The small molecule below binds the protein below.
Small molecule (SMILES): CC(=O)N[C@H]1[C@H](O[C@H]2[C@H](O)[C@@H](NC(C)=O)CO[C@@H]2CO)O[C@H](CO)[C@@H](O)[C@@H]1O

Binding-site contacts:
Ligand atom N2 contacts residue ASP136 of chain 1.A at 4.2 Å.
Ligand atom O6 contacts residue ASN135 of chain 1.A at 3.0 Å (h-bond).
Ligand atom C1 contacts residue ASN135 of chain 1.A at 1.4 Å.
Ligand atom N2 contacts residue ASN135 of chain 1.A at 3.7 Å.
Ligand atom C6 contacts residue ASN135 of chain 1.A at 3.0 Å.
Ligand atom C1 contacts residue ASP136 of chain 1.A at 3.9 Å.
Ligand atom O3 contacts residue ASN135 of chain 1.A at 3.2 Å (h-bond).
Ligand atom O7 contacts residue ASN135 of chain 1.A at 4.5 Å.
Ligand atom C2 contacts residue ASN135 of chain 1.A at 2.5 Å.
Ligand atom C3 contacts residue ASN135 of chain 1.A at 3.2 Å.
Ligand atom C5 contacts residue ASN135 of chain 1.A at 3.1 Å.
Ligand atom C4 contacts residue ASN135 of chain 1.A at 3.8 Å.
Ligand atom O5 contacts residue ASN135 of chain 1.A at 2.4 Å (h-bond).

Sequence of chain 1.A:
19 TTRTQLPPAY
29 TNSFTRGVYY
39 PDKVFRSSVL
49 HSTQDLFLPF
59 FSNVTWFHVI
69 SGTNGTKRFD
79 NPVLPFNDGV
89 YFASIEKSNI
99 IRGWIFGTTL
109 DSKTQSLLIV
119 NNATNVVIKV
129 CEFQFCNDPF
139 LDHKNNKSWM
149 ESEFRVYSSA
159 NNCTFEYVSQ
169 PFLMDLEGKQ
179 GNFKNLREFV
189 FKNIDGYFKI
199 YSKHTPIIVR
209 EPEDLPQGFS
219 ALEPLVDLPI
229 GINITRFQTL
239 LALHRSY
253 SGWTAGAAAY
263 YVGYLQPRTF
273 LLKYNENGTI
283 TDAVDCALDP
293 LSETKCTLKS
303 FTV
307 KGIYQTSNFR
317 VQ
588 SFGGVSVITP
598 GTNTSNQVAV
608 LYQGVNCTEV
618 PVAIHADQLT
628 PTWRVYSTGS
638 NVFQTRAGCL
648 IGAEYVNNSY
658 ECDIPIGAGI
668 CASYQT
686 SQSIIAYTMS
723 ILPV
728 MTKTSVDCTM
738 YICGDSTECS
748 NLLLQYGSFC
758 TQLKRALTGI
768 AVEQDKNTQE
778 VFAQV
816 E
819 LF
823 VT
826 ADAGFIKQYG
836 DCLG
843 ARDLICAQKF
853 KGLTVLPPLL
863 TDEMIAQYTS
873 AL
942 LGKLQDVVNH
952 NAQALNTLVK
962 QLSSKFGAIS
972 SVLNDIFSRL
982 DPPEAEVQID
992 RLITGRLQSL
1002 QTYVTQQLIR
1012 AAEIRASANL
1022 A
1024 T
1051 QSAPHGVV